Binding-site contacts:
Ligand atom C9 contacts residue LEU191 of chain 1.E at 3.8 Å (hydrophobic).
Ligand atom C8 contacts residue SER190 of chain 1.E at 3.5 Å.
Ligand atom C2 contacts residue GLN223 of chain 1.E at 3.8 Å.
Ligand atom O4 contacts residue LYS142 of chain 1.E at 3.0 Å (salt-bridge).
Ligand atom O2 contacts residue SER190 of chain 1.E at 2.8 Å (h-bond).
Ligand atom C4 contacts residue VAL132 of chain 1.E at 4.0 Å (hydrophobic).
Ligand atom O8 contacts residue TRP150 of chain 1.E at 3.5 Å.
Ligand atom O1B contacts residue ALA134 of chain 1.E at 3.1 Å (h-bond).
Ligand atom C10 contacts residue VAL132 of chain 1.E at 3.7 Å (hydrophobic).
Ligand atom C1 contacts residue ALA134 of chain 1.E at 3.8 Å (hydrophobic).
Ligand atom O10 contacts residue VAL132 of chain 1.E at 3.5 Å (h-bond).
Ligand atom O1A contacts residue ALA134 of chain 1.E at 3.6 Å.
Ligand atom O10 contacts residue LEU191 of chain 1.E at 4.0 Å.
Ligand atom O1B contacts residue THR133 of chain 1.E at 4.1 Å.
Ligand atom O4 contacts residue LYS219 of chain 1.E at 3.6 Å.
Ligand atom O3 contacts residue LYS219 of chain 1.E at 3.2 Å (salt-bridge).
Ligand atom O1A contacts residue GLN223 of chain 1.E at 2.3 Å (h-bond).
Ligand atom O10 contacts residue TRP150 of chain 1.E at 3.8 Å.
Ligand atom O8 contacts residue GLN223 of chain 1.E at 2.7 Å (h-bond).
Ligand atom O4 contacts residue ASP222 of chain 1.E at 3.0 Å (salt-bridge).
Ligand atom C8 contacts residue TYR91 of chain 1.E at 3.9 Å (hydrophobic).
Ligand atom C10 contacts residue LEU191 of chain 1.E at 4.1 Å (hydrophobic).
Ligand atom O8 contacts residue TYR91 of chain 1.E at 2.8 Å (h-bond).
Ligand atom C1 contacts residue GLN223 of chain 1.E at 3.2 Å.
Ligand atom O10 contacts residue LYS130 of chain 1.E at 3.2 Å (salt-bridge).
Ligand atom C9 contacts residue TYR91 of chain 1.E at 3.9 Å (hydrophobic).
Ligand atom O1A contacts residue THR133 of chain 1.E at 2.7 Å (h-bond).
Ligand atom C8 contacts residue GLN223 of chain 1.E at 3.5 Å.
Ligand atom N5 contacts residue VAL132 of chain 1.E at 3.1 Å (h-bond).
Ligand atom O9 contacts residue TYR91 of chain 1.E at 3.2 Å (h-bond).
Ligand atom C1 contacts residue THR133 of chain 1.E at 3.8 Å.
Ligand atom C10 contacts residue LYS130 of chain 1.E at 4.1 Å.
Ligand atom O1B contacts residue GLN223 of chain 1.E at 4.0 Å.
Ligand atom C9 contacts residue HIS180 of chain 1.E at 3.6 Å.
Ligand atom O9 contacts residue HIS180 of chain 1.E at 3.2 Å (h-bond).
Ligand atom C7 contacts residue TRP150 of chain 1.E at 4.0 Å (hydrophobic).
Ligand atom C3 contacts residue ASP187 of chain 1.E at 3.9 Å.
Ligand atom O1B contacts residue LYS142 of chain 1.E at 4.0 Å.
Ligand atom C11 contacts residue LEU191 of chain 1.E at 3.5 Å (hydrophobic).
Ligand atom C2 contacts residue SER190 of chain 1.E at 4.0 Å.

This protein binds this small molecule.
Small molecule (SMILES): CC(=O)N[C@H]1[C@H](O[C@H]2[C@@H](O)[C@@H](CO)OC[C@@H]2O)O[C@H](CO)[C@@H](O[C@@H]2O[C@H](CO[C@]3(C(=O)O)C[C@H](O)[C@@H](NC(C)=O)[C@H]([C@H](O)[C@H](O)CO)O3)[C@H](O)[C@H](O)[C@H]2O)[C@@H]1O

Sequence of chain 1.E:
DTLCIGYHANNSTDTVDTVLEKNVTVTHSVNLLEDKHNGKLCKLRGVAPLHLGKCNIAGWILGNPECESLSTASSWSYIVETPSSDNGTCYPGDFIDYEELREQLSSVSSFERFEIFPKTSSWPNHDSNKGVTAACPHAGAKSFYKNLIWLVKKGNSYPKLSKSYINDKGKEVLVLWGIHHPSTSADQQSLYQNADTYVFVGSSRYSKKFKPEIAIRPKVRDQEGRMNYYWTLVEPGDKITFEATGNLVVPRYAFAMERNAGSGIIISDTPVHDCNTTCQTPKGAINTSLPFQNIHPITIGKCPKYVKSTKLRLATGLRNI